Binding-site contacts:
Ligand atom O6 contacts residue SER800 of chain 1.C at 3.9 Å.
Ligand atom C4 contacts residue ASN798 of chain 1.C at 4.2 Å.
Ligand atom C6 contacts residue SER800 of chain 1.C at 4.4 Å.
Ligand atom C7 contacts residue ASN798 of chain 1.C at 3.7 Å.
Ligand atom C3 contacts residue ASN798 of chain 1.C at 3.8 Å.
Ligand atom O6 contacts residue GLN801 of chain 1.C at 3.1 Å (h-bond).
Ligand atom O7 contacts residue ASN798 of chain 1.C at 3.9 Å.
Ligand atom O5 contacts residue ASN798 of chain 1.C at 2.3 Å (h-bond).
Ligand atom C2 contacts residue ASN798 of chain 1.C at 2.5 Å.
Ligand atom O5 contacts residue SER800 of chain 1.C at 3.7 Å.
Ligand atom N2 contacts residue ASN798 of chain 1.C at 3.0 Å (h-bond).
Ligand atom C8 contacts residue TYR793 of chain 1.C at 4.2 Å (hydrophobic).
Ligand atom C5 contacts residue SER800 of chain 1.C at 3.7 Å.
Ligand atom C1 contacts residue ASN798 of chain 1.C at 1.4 Å.
Ligand atom C5 contacts residue ASN798 of chain 1.C at 3.6 Å.
Ligand atom C6 contacts residue GLN801 of chain 1.C at 4.4 Å.
Ligand atom C1 contacts residue SER800 of chain 1.C at 3.6 Å.

Sequence of chain 1.C:
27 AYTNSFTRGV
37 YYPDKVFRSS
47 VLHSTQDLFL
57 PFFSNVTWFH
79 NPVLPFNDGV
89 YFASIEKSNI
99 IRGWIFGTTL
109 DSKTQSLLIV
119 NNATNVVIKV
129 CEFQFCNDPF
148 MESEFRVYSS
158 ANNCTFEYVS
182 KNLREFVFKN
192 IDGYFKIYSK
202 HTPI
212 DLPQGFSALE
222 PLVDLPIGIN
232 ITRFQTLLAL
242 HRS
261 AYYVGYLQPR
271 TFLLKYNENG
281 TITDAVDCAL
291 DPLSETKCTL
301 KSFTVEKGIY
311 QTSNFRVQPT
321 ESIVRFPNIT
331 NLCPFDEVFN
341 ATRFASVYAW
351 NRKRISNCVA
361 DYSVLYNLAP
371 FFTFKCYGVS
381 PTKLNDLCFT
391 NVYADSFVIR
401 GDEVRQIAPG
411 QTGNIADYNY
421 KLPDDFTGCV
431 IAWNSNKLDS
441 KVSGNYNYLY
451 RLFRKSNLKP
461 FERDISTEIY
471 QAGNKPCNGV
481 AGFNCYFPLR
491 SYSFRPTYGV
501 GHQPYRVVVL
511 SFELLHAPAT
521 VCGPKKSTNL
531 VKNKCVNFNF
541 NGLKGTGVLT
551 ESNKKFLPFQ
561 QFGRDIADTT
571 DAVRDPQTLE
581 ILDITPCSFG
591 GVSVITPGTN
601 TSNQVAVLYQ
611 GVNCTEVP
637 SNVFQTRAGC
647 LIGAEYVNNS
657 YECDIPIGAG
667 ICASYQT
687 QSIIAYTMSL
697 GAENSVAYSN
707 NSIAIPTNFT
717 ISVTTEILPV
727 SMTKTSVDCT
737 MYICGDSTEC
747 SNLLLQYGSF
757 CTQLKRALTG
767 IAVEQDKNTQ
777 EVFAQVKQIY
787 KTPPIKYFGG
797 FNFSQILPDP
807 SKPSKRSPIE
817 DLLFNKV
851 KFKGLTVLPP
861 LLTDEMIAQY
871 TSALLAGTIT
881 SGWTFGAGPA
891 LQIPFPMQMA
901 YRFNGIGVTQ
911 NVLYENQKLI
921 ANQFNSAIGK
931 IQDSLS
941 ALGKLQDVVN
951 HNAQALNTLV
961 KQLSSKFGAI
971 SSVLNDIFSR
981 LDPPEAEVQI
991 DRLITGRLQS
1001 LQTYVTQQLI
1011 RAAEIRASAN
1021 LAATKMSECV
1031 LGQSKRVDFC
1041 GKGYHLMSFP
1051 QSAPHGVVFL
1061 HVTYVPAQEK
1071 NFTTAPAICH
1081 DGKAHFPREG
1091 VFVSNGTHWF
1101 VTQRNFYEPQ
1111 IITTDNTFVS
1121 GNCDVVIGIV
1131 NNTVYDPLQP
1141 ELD

The protein below binds the small molecule below.
Small molecule (SMILES): CC(=O)N[C@H]1[C@H](O[C@H]2[C@H](O)[C@@H](NC(C)=O)CO[C@@H]2CO)O[C@H](CO)[C@@H](O)[C@@H]1O